Binding-site contacts:
Ligand atom CAS contacts residue PHE198 of chain 1.J at 3.9 Å (hydrophobic).
Ligand atom CAS contacts residue CYS92 of chain 1.J at 4.5 Å (hydrophobic).
Ligand atom CBB contacts residue PRO89 of chain 1.J at 4.2 Å (hydrophobic).
Ligand atom CAR contacts residue PHE198 of chain 1.J at 4.0 Å (hydrophobic).
Ligand atom CAY contacts residue ILE22 of chain 1.I at 4.4 Å (hydrophobic).
Ligand atom CAD contacts residue ILE201 of chain 1.J at 3.6 Å (hydrophobic).
Ligand atom CAE contacts residue PHE205 of chain 1.J at 3.8 Å (hydrophobic).
Ligand atom CAU contacts residue CYS92 of chain 1.J at 3.9 Å (hydrophobic).
Ligand atom CAD contacts residue PHE198 of chain 1.J at 4.4 Å (hydrophobic).
Ligand atom CAR contacts residue ILE22 of chain 1.I at 3.7 Å (hydrophobic).
Ligand atom CBB contacts residue THR88 of chain 1.J at 3.8 Å.
Ligand atom CBE contacts residue LEU26 of chain 1.I at 4.5 Å (hydrophobic).
Ligand atom CAT contacts residue ILE22 of chain 1.I at 3.7 Å (hydrophobic).
Ligand atom CAD contacts residue PHE205 of chain 1.J at 3.8 Å (hydrophobic).
Ligand atom CAT contacts residue PHE198 of chain 1.J at 3.5 Å (hydrophobic).
Ligand atom CBC contacts residue ILE22 of chain 1.I at 3.8 Å (hydrophobic).
Ligand atom CBH contacts residue PHE198 of chain 1.J at 4.4 Å (hydrophobic).

This protein binds this small molecule.
Small molecule (SMILES): CC(C)CCC[C@@H](C)[C@H]1CC[C@H]2[C@@H]3CC=C4C[C@@H](OC(=O)CCC(=O)O)CC[C@]4(C)[C@H]3CC[C@]12C

Sequence of chain 1.J:
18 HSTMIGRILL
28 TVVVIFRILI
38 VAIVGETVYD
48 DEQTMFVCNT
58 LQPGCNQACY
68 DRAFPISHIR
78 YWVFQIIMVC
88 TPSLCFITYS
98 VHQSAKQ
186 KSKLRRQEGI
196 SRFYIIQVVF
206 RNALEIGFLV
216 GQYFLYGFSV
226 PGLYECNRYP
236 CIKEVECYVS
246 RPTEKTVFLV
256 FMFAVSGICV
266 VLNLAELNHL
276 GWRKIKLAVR

Sequence of chain 1.I:
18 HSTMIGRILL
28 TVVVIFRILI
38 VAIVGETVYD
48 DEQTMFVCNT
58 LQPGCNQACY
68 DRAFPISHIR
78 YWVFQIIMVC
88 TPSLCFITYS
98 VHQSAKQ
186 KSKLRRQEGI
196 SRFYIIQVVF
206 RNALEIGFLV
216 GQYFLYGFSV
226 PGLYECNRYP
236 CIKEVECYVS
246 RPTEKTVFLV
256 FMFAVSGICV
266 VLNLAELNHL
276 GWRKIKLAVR